Sequence of chain 1.Q:
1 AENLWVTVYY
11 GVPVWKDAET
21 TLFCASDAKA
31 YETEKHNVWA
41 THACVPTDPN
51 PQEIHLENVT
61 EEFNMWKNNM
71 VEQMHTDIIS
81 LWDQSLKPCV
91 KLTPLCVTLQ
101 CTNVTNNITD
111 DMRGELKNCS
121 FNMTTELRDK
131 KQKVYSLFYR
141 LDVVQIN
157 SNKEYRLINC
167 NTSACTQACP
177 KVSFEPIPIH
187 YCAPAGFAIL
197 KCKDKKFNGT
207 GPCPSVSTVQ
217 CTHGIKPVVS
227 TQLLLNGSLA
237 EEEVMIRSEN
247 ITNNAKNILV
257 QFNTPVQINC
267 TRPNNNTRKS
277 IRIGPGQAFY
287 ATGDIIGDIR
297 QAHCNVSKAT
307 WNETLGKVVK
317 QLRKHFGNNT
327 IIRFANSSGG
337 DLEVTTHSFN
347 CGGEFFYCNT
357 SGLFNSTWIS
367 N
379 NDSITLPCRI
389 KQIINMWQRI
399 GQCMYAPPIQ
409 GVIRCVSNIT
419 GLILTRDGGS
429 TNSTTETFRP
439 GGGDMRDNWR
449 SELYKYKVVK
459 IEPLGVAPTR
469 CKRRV

Binding-site contacts:
Ligand atom N2 contacts residue ASN355 of chain 1.Q at 3.0 Å (h-bond).
Ligand atom C3 contacts residue ASN355 of chain 1.Q at 3.8 Å.
Ligand atom C2 contacts residue NAG1 of chain 1.OB at 4.0 Å.
Ligand atom C4 contacts residue NAG2 of chain 1.OB at 4.1 Å.
Ligand atom C6 contacts residue NAG2 of chain 1.OB at 3.9 Å.
Ligand atom C5 contacts residue SER357 of chain 1.Q at 4.4 Å.
Ligand atom C5 contacts residue ASN355 of chain 1.Q at 3.6 Å.
Ligand atom O4 contacts residue BMA3 of chain 1.OB at 4.4 Å.
Ligand atom C1 contacts residue ASN355 of chain 1.Q at 1.4 Å.
Ligand atom C8 contacts residue NAG1 of chain 1.QB at 3.7 Å.
Ligand atom C2 contacts residue ASN355 of chain 1.Q at 2.4 Å.
Ligand atom C6 contacts residue NAG1 of chain 1.QB at 3.8 Å.
Ligand atom C3 contacts residue NAG1 of chain 1.OB at 4.3 Å.
Ligand atom C1 contacts residue NAG1 of chain 1.OB at 4.2 Å.
Ligand atom O5 contacts residue NAG2 of chain 1.OB at 4.1 Å.
Ligand atom O5 contacts residue SER357 of chain 1.Q at 4.3 Å.
Ligand atom C7 contacts residue ASN355 of chain 1.Q at 4.0 Å.
Ligand atom O3 contacts residue NAG1 of chain 1.OB at 4.5 Å.
Ligand atom O5 contacts residue ASN355 of chain 1.Q at 2.2 Å (h-bond).
Ligand atom C1 contacts residue SER357 of chain 1.Q at 4.2 Å.
Ligand atom C7 contacts residue NAG1 of chain 1.QB at 4.4 Å.
Ligand atom C6 contacts residue BMA3 of chain 1.OB at 4.5 Å.
Ligand atom N2 contacts residue NAG1 of chain 1.OB at 3.1 Å (h-bond).
Ligand atom O7 contacts residue ASN355 of chain 1.Q at 4.5 Å.
Ligand atom O6 contacts residue NAG1 of chain 1.QB at 3.3 Å.
Ligand atom O7 contacts residue NAG1 of chain 1.OB at 3.3 Å (h-bond).
Ligand atom C7 contacts residue NAG1 of chain 1.OB at 3.8 Å.
Ligand atom C4 contacts residue ASN355 of chain 1.Q at 4.1 Å.
Ligand atom C5 contacts residue NAG1 of chain 1.QB at 4.3 Å.
Ligand atom C8 contacts residue NAG1 of chain 1.OB at 3.6 Å.
Ligand atom O3 contacts residue NAG2 of chain 1.OB at 3.7 Å.
Ligand atom O4 contacts residue NAG2 of chain 1.OB at 4.2 Å.
Ligand atom C5 contacts residue NAG2 of chain 1.OB at 4.5 Å.

A protein and the small-molecule ligand that binds it are described below.
Small molecule (SMILES): CC(=O)N[C@H]1[C@H](O[C@H]2[C@H](O)[C@@H](NC(C)=O)CO[C@@H]2CO)O[C@H](CO)[C@@H](O[C@@H]2O[C@H](CO[C@H]3O[C@H](CO)[C@@H](O)[C@H](O)[C@@H]3O)[C@@H](O)[C@H](O[C@H]3O[C@H](CO)[C@@H](O)[C@H](O)[C@@H]3O)[C@@H]2O)[C@@H]1O